Sequence of chain 1.D:
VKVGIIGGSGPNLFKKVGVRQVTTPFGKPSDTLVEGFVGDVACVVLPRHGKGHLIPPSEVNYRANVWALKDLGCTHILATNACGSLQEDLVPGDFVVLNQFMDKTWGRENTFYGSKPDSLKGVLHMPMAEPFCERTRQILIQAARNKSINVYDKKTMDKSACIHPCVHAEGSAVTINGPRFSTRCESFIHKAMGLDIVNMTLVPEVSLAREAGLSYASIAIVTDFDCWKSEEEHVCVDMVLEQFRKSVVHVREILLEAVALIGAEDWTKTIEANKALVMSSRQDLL

Binding-site contacts:
Ligand atom C2 contacts residue ASN226 of chain 1.D at 3.9 Å.
Ligand atom N1 contacts residue ASP253 of chain 1.D at 4.0 Å.
Ligand atom N7 contacts residue GLY111 of chain 1.D at 3.4 Å (h-bond).
Ligand atom C8 contacts residue THR250 of chain 1.D at 3.3 Å.
Ligand atom N7 contacts residue CYS110 of chain 1.D at 3.3 Å.
Ligand atom N3 contacts residue VAL225 of chain 1.D at 4.1 Å.
Ligand atom C4 contacts residue ALA109 of chain 1.D at 4.0 Å (hydrophobic).
Ligand atom C8 contacts residue VAL267 of chain 1.D at 3.7 Å (hydrophobic).
Ligand atom C2 contacts residue VAL225 of chain 1.D at 4.0 Å (hydrophobic).
Ligand atom C5 contacts residue PHE208 of chain 1.D at 3.8 Å (hydrophobic).
Ligand atom N9 contacts residue ALA109 of chain 1.D at 3.3 Å (h-bond).
Ligand atom C4 contacts residue PHE208 of chain 1.D at 3.9 Å (hydrophobic).
Ligand atom C8 contacts residue ASP251 of chain 1.D at 3.5 Å.
Ligand atom N7 contacts residue VAL267 of chain 1.D at 3.8 Å.
Ligand atom C6 contacts residue GLY111 of chain 1.D at 3.7 Å.
Ligand atom C5 contacts residue CYS110 of chain 1.D at 3.8 Å (hydrophobic).
Ligand atom N6 contacts residue ASP253 of chain 1.D at 2.9 Å (salt-bridge).
Ligand atom N1 contacts residue VAL225 of chain 1.D at 3.9 Å.
Ligand atom N6 contacts residue VAL225 of chain 1.D at 4.0 Å.
Ligand atom N7 contacts residue THR250 of chain 1.D at 3.5 Å (h-bond).
Ligand atom N7 contacts residue VAL262 of chain 1.D at 4.1 Å.
Ligand atom N3 contacts residue ASN226 of chain 1.D at 3.7 Å.
Ligand atom N6 contacts residue VAL262 of chain 1.D at 3.8 Å.
Ligand atom C2 contacts residue MET227 of chain 1.D at 3.9 Å (hydrophobic).
Ligand atom C5 contacts residue GLY111 of chain 1.D at 3.5 Å.
Ligand atom C6 contacts residue ASP251 of chain 1.D at 4.0 Å.
Ligand atom C4 contacts residue CYS110 of chain 1.D at 4.0 Å (hydrophobic).
Ligand atom C6 contacts residue ASP253 of chain 1.D at 3.9 Å.
Ligand atom N6 contacts residue ASP251 of chain 1.D at 3.0 Å (salt-bridge).
Ligand atom C6 contacts residue PHE208 of chain 1.D at 3.8 Å (hydrophobic).
Ligand atom N9 contacts residue CYS110 of chain 1.D at 3.7 Å.
Ligand atom C2 contacts residue PHE208 of chain 1.D at 4.0 Å (hydrophobic).
Ligand atom C8 contacts residue CYS110 of chain 1.D at 3.5 Å (hydrophobic).
Ligand atom N7 contacts residue ASP251 of chain 1.D at 2.7 Å (salt-bridge).
Ligand atom N3 contacts residue MET227 of chain 1.D at 3.7 Å.
Ligand atom N1 contacts residue PHE208 of chain 1.D at 3.6 Å.
Ligand atom C8 contacts residue ALA109 of chain 1.D at 3.7 Å (hydrophobic).
Ligand atom N6 contacts residue GLY111 of chain 1.D at 3.6 Å.
Ligand atom C5 contacts residue ASP251 of chain 1.D at 3.9 Å.
Ligand atom C8 contacts residue GLY111 of chain 1.D at 4.0 Å.

The small molecule below binds the protein below.
Small molecule (SMILES): Nc1ncnc2[nH]cnc12